Sequence of chain 1.B:
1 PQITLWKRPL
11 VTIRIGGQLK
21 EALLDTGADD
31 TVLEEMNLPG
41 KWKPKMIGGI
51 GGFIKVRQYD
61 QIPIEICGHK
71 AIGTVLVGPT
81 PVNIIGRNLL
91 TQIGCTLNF

Sequence of chain 1.A:
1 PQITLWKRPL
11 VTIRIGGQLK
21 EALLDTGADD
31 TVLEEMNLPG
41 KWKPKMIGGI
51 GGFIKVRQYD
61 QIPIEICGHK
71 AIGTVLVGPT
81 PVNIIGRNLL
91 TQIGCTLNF

The small molecule below binds the protein below.
Small molecule (SMILES): COc1ccc(S(=O)(=O)N(CC2CCCCC2)C[C@@H](O)[C@H](Cc2ccccc2)NC(=O)c2cccc(O)c2)cc1

Binding-site contacts:
Ligand atom O18 contacts residue ASP25 of chain 1.A at 2.6 Å (salt-bridge).
Ligand atom C17 contacts residue ASP25 of chain 1.A at 3.6 Å.
Ligand atom C12 contacts residue GLY27 of chain 1.B at 3.4 Å.
Ligand atom C17 contacts residue ASP25 of chain 1.B at 3.2 Å.
Ligand atom C4 contacts residue GLY48 of chain 1.B at 3.4 Å.
Ligand atom O1 contacts residue ASP30 of chain 1.B at 3.3 Å (salt-bridge).
Ligand atom C1 contacts residue ASP30 of chain 1.B at 3.7 Å.
Ligand atom C14 contacts residue GLY27 of chain 1.B at 3.7 Å.
Ligand atom C34 contacts residue GLY49 of chain 1.A at 3.7 Å.
Ligand atom C16 contacts residue ASP25 of chain 1.B at 3.2 Å.
Ligand atom O27 contacts residue ILE47 of chain 1.A at 3.5 Å.
Ligand atom C32 contacts residue ASP25 of chain 1.B at 3.3 Å.
Ligand atom O27 contacts residue ASP30 of chain 1.A at 3.0 Å (salt-bridge).
Ligand atom C7 contacts residue ASP30 of chain 1.B at 3.5 Å.
Ligand atom C18 contacts residue ILE84 of chain 1.A at 3.6 Å (hydrophobic).
Ligand atom C27 contacts residue ILE50 of chain 1.B at 3.6 Å (hydrophobic).
Ligand atom O9 contacts residue ILE84 of chain 1.B at 3.4 Å.
Ligand atom C7 contacts residue ALA28 of chain 1.B at 3.5 Å (hydrophobic).
Ligand atom C6 contacts residue ALA28 of chain 1.B at 3.5 Å (hydrophobic).
Ligand atom O18 contacts residue GLY27 of chain 1.A at 3.4 Å.
Ligand atom C25 contacts residue ASP29 of chain 1.A at 3.5 Å.
Ligand atom C25 contacts residue ASP30 of chain 1.A at 3.5 Å.
Ligand atom C26 contacts residue ASP30 of chain 1.A at 3.7 Å.
Ligand atom C35 contacts residue VAL82 of chain 1.B at 3.7 Å (hydrophobic).
Ligand atom C37 contacts residue GLY27 of chain 1.A at 3.5 Å.
Ligand atom N20 contacts residue GLY27 of chain 1.A at 3.2 Å (h-bond).
Ligand atom C34 contacts residue ILE50 of chain 1.A at 3.5 Å (hydrophobic).
Ligand atom O22 contacts residue ILE50 of chain 1.B at 3.7 Å.
Ligand atom C32 contacts residue GLY27 of chain 1.A at 3.7 Å.
Ligand atom O18 contacts residue ASP25 of chain 1.B at 2.5 Å (salt-bridge).
Ligand atom C20 contacts residue LEU23 of chain 1.A at 3.7 Å (hydrophobic).
Ligand atom C13 contacts residue GLY27 of chain 1.B at 3.6 Å.
Ligand atom O10 contacts residue GLY49 of chain 1.B at 3.4 Å.
Ligand atom C36 contacts residue VAL82 of chain 1.B at 3.6 Å (hydrophobic).
Ligand atom C24 contacts residue ASP29 of chain 1.A at 3.4 Å.
Ligand atom C7 contacts residue VAL32 of chain 1.B at 3.7 Å (hydrophobic).
Ligand atom C20 contacts residue ILE84 of chain 1.A at 3.7 Å (hydrophobic).
Ligand atom O9 contacts residue ILE50 of chain 1.A at 3.5 Å.
Ligand atom O10 contacts residue ILE50 of chain 1.A at 3.2 Å.
Ligand atom C23 contacts residue GLY27 of chain 1.A at 3.3 Å.